Sequence of chain 35.C:
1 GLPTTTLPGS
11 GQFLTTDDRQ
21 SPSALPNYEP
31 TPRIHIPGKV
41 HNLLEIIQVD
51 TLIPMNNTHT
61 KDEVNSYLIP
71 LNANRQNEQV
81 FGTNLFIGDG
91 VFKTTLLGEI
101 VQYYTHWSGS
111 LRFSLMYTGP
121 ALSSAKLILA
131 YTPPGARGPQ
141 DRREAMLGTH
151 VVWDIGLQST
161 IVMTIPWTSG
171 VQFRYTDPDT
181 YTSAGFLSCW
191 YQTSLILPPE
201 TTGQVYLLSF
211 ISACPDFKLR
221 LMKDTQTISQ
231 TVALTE

A protein and the small-molecule ligand that binds it are described below.
Small molecule (SMILES): Cc1cc(CCCCCOc2ccc(C3=N[C@@H](C)CO3)cc2)on1

Binding-site contacts:
Ligand atom N3A contacts residue TYR152 of chain 35.A at 3.6 Å.
Ligand atom C6B contacts residue MET224 of chain 35.A at 3.6 Å (hydrophobic).
Ligand atom C5B contacts residue PHE186 of chain 35.A at 3.9 Å (hydrophobic).
Ligand atom N3A contacts residue ALA24 of chain 35.C at 3.9 Å.
Ligand atom C4C contacts residue VAL191 of chain 35.A at 3.3 Å (hydrophobic).
Ligand atom O1A contacts residue PHE186 of chain 35.A at 3.2 Å.
Ligand atom C5A contacts residue PHE186 of chain 35.A at 3.7 Å (hydrophobic).
Ligand atom C2C contacts residue TYR197 of chain 35.A at 3.8 Å (hydrophobic).
Ligand atom C4 contacts residue TYR197 of chain 35.A at 3.9 Å (hydrophobic).
Ligand atom C3B contacts residue TYR152 of chain 35.A at 3.6 Å (hydrophobic).
Ligand atom C6B contacts residue TYR128 of chain 35.A at 3.4 Å (hydrophobic).
Ligand atom N2 contacts residue ASN219 of chain 35.A at 3.0 Å (h-bond).
Ligand atom O1B contacts residue TYR128 of chain 35.A at 3.4 Å (h-bond).
Ligand atom C4 contacts residue PHE124 of chain 35.A at 3.9 Å (hydrophobic).
Ligand atom C1C contacts residue LEU106 of chain 35.A at 3.6 Å (hydrophobic).
Ligand atom C1B contacts residue TYR128 of chain 35.A at 3.7 Å (hydrophobic).
Ligand atom CM1 contacts residue PRO174 of chain 35.A at 3.8 Å (hydrophobic).
Ligand atom C5A contacts residue VAL176 of chain 35.A at 3.8 Å (hydrophobic).
Ligand atom C4B contacts residue PHE186 of chain 35.A at 3.9 Å (hydrophobic).
Ligand atom C4B contacts residue TYR152 of chain 35.A at 4.0 Å (hydrophobic).
Ligand atom C4 contacts residue LEU106 of chain 35.A at 3.6 Å (hydrophobic).
Ligand atom C3B contacts residue VAL188 of chain 35.A at 3.5 Å (hydrophobic).
Ligand atom C6B contacts residue ILE104 of chain 35.A at 3.6 Å (hydrophobic).
Ligand atom CM1 contacts residue VAL176 of chain 35.A at 3.4 Å (hydrophobic).
Ligand atom N3A contacts residue PRO174 of chain 35.A at 3.9 Å.
Ligand atom C5 contacts residue LEU106 of chain 35.A at 3.8 Å (hydrophobic).
Ligand atom C2B contacts residue VAL188 of chain 35.A at 3.3 Å (hydrophobic).
Ligand atom O1 contacts residue ASN219 of chain 35.A at 3.9 Å.
Ligand atom C1B contacts residue ILE104 of chain 35.A at 4.0 Å (hydrophobic).
Ligand atom C4C contacts residue TYR197 of chain 35.A at 4.0 Å (hydrophobic).
Ligand atom CM1 contacts residue SER175 of chain 35.A at 3.9 Å.
Ligand atom C5C contacts residue VAL191 of chain 35.A at 3.7 Å (hydrophobic).
Ligand atom C3 contacts residue ASN219 of chain 35.A at 3.9 Å.
Ligand atom C5B contacts residue MET224 of chain 35.A at 3.2 Å (hydrophobic).
Ligand atom C3C contacts residue TYR128 of chain 35.A at 3.3 Å (hydrophobic).
Ligand atom C2A contacts residue PHE186 of chain 35.A at 3.6 Å (hydrophobic).
Ligand atom C4A contacts residue PRO174 of chain 35.A at 3.4 Å (hydrophobic).
Ligand atom CM1 contacts residue LEU14 of chain 31.C at 3.3 Å (hydrophobic).
Ligand atom C2A contacts residue TYR152 of chain 35.A at 3.8 Å (hydrophobic).
Ligand atom C1B contacts residue VAL188 of chain 35.A at 3.7 Å (hydrophobic).

Sequence of chain 35.A:
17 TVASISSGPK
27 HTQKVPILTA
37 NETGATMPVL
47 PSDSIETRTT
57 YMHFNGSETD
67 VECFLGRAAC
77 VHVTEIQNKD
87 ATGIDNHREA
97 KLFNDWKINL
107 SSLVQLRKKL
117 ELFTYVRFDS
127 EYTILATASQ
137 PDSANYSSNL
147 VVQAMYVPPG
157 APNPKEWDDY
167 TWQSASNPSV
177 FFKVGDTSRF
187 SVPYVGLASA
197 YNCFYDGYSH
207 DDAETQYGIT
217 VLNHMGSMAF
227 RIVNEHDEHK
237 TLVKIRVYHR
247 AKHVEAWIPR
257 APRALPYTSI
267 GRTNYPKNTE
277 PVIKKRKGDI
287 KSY

Sequence of chain 31.C:
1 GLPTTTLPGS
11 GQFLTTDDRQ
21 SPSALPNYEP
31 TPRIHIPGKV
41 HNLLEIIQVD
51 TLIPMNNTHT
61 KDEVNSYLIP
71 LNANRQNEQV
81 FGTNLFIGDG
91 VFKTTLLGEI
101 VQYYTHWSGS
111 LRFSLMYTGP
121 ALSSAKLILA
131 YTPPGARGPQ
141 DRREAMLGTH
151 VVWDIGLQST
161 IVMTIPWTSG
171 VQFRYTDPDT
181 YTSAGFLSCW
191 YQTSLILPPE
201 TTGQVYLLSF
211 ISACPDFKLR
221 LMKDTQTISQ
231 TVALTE